Binding-site contacts:
Ligand atom N contacts residue PRO89 of chain 2.A at 2.9 Å (h-bond).
Ligand atom OXT contacts residue THR91 of chain 2.A at 2.9 Å (h-bond).
Ligand atom OE2 contacts residue GLY141 of chain 2.A at 3.6 Å.
Ligand atom OXT contacts residue ARG96 of chain 2.A at 2.8 Å (salt-bridge).
Ligand atom CA contacts residue PRO89 of chain 2.A at 4.1 Å (hydrophobic).
Ligand atom CD contacts residue THR143 of chain 2.A at 3.1 Å.
Ligand atom O contacts residue SER142 of chain 2.A at 2.8 Å (h-bond).
Ligand atom CA contacts residue SER142 of chain 2.A at 3.2 Å.
Ligand atom OE1 contacts residue THR143 of chain 2.A at 2.5 Å (h-bond).
Ligand atom N contacts residue GLU193 of chain 2.A at 2.7 Å (salt-bridge).
Ligand atom OE1 contacts residue GLU193 of chain 2.A at 3.6 Å.
Ligand atom O contacts residue ARG96 of chain 2.A at 2.8 Å (salt-bridge).
Ligand atom OXT contacts residue SER142 of chain 2.A at 4.0 Å.
Ligand atom CG contacts residue LEU138 of chain 2.A at 3.7 Å (hydrophobic).
Ligand atom OXT contacts residue PRO89 of chain 2.A at 3.7 Å.
Ligand atom CB contacts residue GLU193 of chain 2.A at 4.0 Å.
Ligand atom CG contacts residue TYR61 of chain 2.A at 4.2 Å (hydrophobic).
Ligand atom N contacts residue THR91 of chain 2.A at 2.8 Å (h-bond).
Ligand atom CD contacts residue LEU138 of chain 2.A at 4.0 Å (hydrophobic).
Ligand atom CG contacts residue GLU193 of chain 2.A at 3.5 Å.
Ligand atom O contacts residue GLY141 of chain 2.A at 3.1 Å.
Ligand atom N contacts residue TYR61 of chain 2.A at 4.0 Å.
Ligand atom CA contacts residue TYR61 of chain 2.A at 4.1 Å (hydrophobic).
Ligand atom C contacts residue ARG96 of chain 2.A at 3.4 Å.
Ligand atom OE2 contacts residue THR143 of chain 2.A at 3.1 Å (h-bond).
Ligand atom OE2 contacts residue SER142 of chain 2.A at 3.3 Å (h-bond).
Ligand atom N contacts residue SER142 of chain 2.A at 4.0 Å.
Ligand atom OXT contacts residue TYR61 of chain 2.A at 3.5 Å.
Ligand atom CA contacts residue GLU193 of chain 2.A at 3.3 Å.
Ligand atom C contacts residue TYR61 of chain 2.A at 3.6 Å (hydrophobic).
Ligand atom CD contacts residue GLU193 of chain 2.A at 3.8 Å.
Ligand atom OE2 contacts residue LEU138 of chain 2.A at 4.1 Å.
Ligand atom C contacts residue THR91 of chain 2.A at 3.6 Å.
Ligand atom N contacts residue TYR220 of chain 2.A at 3.6 Å.
Ligand atom CB contacts residue LEU138 of chain 2.A at 4.0 Å (hydrophobic).
Ligand atom C contacts residue SER142 of chain 2.A at 3.4 Å.
Ligand atom CA contacts residue THR91 of chain 2.A at 3.4 Å.
Ligand atom OXT contacts residue LEU90 of chain 2.A at 3.6 Å.
Ligand atom CB contacts residue TYR61 of chain 2.A at 3.5 Å (hydrophobic).
Ligand atom O contacts residue TYR61 of chain 2.A at 3.4 Å.

This protein binds this small molecule.
Small molecule (SMILES): N[C@@H](CCC(=O)O)C(=O)O

Sequence of chain 2.A:
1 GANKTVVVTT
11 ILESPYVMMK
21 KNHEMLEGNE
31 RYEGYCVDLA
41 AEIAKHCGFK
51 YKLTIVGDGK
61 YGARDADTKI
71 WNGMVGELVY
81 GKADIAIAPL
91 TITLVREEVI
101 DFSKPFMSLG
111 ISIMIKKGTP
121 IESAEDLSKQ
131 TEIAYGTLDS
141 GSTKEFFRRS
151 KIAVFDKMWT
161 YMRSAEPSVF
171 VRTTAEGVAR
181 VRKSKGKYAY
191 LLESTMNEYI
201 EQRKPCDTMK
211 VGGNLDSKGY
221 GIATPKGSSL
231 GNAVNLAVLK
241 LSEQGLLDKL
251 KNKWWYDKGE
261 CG